Sequence of chain 1.A:
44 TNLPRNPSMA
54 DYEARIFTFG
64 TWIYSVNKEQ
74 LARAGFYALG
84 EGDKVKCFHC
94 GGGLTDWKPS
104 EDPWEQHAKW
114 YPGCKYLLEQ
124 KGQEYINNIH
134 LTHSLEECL

Binding-site contacts:
Ligand atom CBB contacts residue GLY96 of chain 1.A at 3.9 Å.
Ligand atom CA contacts residue THR98 of chain 1.A at 3.4 Å.
Ligand atom O contacts residue GLN109 of chain 1.A at 3.9 Å.
Ligand atom CBA contacts residue GLY96 of chain 1.A at 3.7 Å.
Ligand atom CAE contacts residue GLY96 of chain 1.A at 3.7 Å.
Ligand atom CBG contacts residue GLY96 of chain 1.A at 3.4 Å.
Ligand atom CAA contacts residue TRP100 of chain 1.A at 3.5 Å (hydrophobic).
Ligand atom CAA contacts residue THR98 of chain 1.A at 3.2 Å.
Ligand atom OAH contacts residue LEU97 of chain 1.A at 3.7 Å.
Ligand atom O contacts residue TRP113 of chain 1.A at 3.2 Å (h-bond).
Ligand atom CAK contacts residue LYS87 of chain 1.A at 3.8 Å.
Ligand atom CAE contacts residue LYS89 of chain 1.A at 3.6 Å.
Ligand atom CA contacts residue GLU104 of chain 1.A at 3.5 Å.
Ligand atom CAY contacts residue GLY96 of chain 1.A at 3.7 Å.
Ligand atom CAB contacts residue GLU104 of chain 1.A at 3.6 Å.
Ligand atom CAK contacts residue GLY96 of chain 1.A at 4.0 Å.
Ligand atom CAT contacts residue TYR114 of chain 1.A at 3.7 Å (hydrophobic).
Ligand atom N contacts residue ASP99 of chain 1.A at 3.4 Å (salt-bridge).
Ligand atom CBF contacts residue TRP113 of chain 1.A at 4.0 Å (hydrophobic).
Ligand atom CAS contacts residue TRP113 of chain 1.A at 3.4 Å (hydrophobic).
Ligand atom CA contacts residue ASP99 of chain 1.A at 3.4 Å.
Ligand atom CAL contacts residue GLY96 of chain 1.A at 3.9 Å.
Ligand atom CAR contacts residue TRP113 of chain 1.A at 3.7 Å (hydrophobic).
Ligand atom NAW contacts residue THR98 of chain 1.A at 3.0 Å (h-bond).
Ligand atom CB contacts residue GLN109 of chain 1.A at 3.5 Å.
Ligand atom CBG contacts residue LEU97 of chain 1.A at 4.0 Å (hydrophobic).
Ligand atom CAD contacts residue LEU82 of chain 1.A at 3.3 Å (hydrophobic).
Ligand atom CAP contacts residue GLY96 of chain 1.A at 3.9 Å.
Ligand atom CAE contacts residue GLY94 of chain 1.A at 3.6 Å.
Ligand atom NAV contacts residue GLY96 of chain 1.A at 2.9 Å (h-bond).
Ligand atom CAM contacts residue LYS87 of chain 1.A at 3.9 Å.
Ligand atom CAM contacts residue GLY96 of chain 1.A at 3.9 Å.
Ligand atom OAH contacts residue THR98 of chain 1.A at 3.1 Å (h-bond).
Ligand atom C contacts residue THR98 of chain 1.A at 3.7 Å.
Ligand atom CBD contacts residue TRP113 of chain 1.A at 3.8 Å (hydrophobic).
Ligand atom CAB contacts residue ASP99 of chain 1.A at 3.6 Å.
Ligand atom CAJ contacts residue GLY96 of chain 1.A at 3.7 Å.
Ligand atom CB contacts residue GLU104 of chain 1.A at 3.3 Å.
Ligand atom N contacts residue GLU104 of chain 1.A at 2.8 Å (salt-bridge).
Ligand atom CBE contacts residue TRP113 of chain 1.A at 3.6 Å (hydrophobic).

This small molecule binds to this protein.
Small molecule (SMILES): CC[C@H](NC)C(=O)N[C@@H]1C(=O)N2[C@@H](CC[C@@H]1CO)CC[C@H]2C(=O)NCc1ccc(C(C)(C)C)cc1